The protein below binds the small molecule below.
Small molecule (SMILES): CC(=O)N[C@@H]1[C@@H](O)[C@H](O)[C@@H](CO)O[C@H]1O

Binding-site contacts:
Ligand atom N2 contacts residue LEU147 of chain 13.F at 3.6 Å.
Ligand atom N2 contacts residue THR145 of chain 13.F at 4.0 Å.
Ligand atom C2 contacts residue ASN103 of chain 13.F at 3.2 Å.
Ligand atom O5 contacts residue ASN103 of chain 13.F at 2.6 Å (h-bond).
Ligand atom O5 contacts residue THR145 of chain 13.F at 4.0 Å.
Ligand atom C3 contacts residue THR145 of chain 13.F at 4.1 Å.
Ligand atom C2 contacts residue LEU147 of chain 13.F at 4.3 Å (hydrophobic).
Ligand atom C5 contacts residue ASN103 of chain 13.F at 4.0 Å.
Ligand atom C1 contacts residue ASN103 of chain 13.F at 1.7 Å.
Ligand atom C5 contacts residue THR145 of chain 13.F at 4.0 Å.
Ligand atom C8 contacts residue VAL146 of chain 13.F at 4.5 Å (hydrophobic).
Ligand atom C7 contacts residue LEU147 of chain 13.F at 3.1 Å (hydrophobic).
Ligand atom N2 contacts residue ASN103 of chain 13.F at 3.8 Å.
Ligand atom C2 contacts residue THR145 of chain 13.F at 4.1 Å.
Ligand atom C1 contacts residue THR145 of chain 13.F at 3.4 Å.
Ligand atom C8 contacts residue LEU147 of chain 13.F at 3.4 Å (hydrophobic).
Ligand atom C3 contacts residue ASN103 of chain 13.F at 4.5 Å.
Ligand atom O7 contacts residue LEU147 of chain 13.F at 3.0 Å.

Sequence of chain 13.F:
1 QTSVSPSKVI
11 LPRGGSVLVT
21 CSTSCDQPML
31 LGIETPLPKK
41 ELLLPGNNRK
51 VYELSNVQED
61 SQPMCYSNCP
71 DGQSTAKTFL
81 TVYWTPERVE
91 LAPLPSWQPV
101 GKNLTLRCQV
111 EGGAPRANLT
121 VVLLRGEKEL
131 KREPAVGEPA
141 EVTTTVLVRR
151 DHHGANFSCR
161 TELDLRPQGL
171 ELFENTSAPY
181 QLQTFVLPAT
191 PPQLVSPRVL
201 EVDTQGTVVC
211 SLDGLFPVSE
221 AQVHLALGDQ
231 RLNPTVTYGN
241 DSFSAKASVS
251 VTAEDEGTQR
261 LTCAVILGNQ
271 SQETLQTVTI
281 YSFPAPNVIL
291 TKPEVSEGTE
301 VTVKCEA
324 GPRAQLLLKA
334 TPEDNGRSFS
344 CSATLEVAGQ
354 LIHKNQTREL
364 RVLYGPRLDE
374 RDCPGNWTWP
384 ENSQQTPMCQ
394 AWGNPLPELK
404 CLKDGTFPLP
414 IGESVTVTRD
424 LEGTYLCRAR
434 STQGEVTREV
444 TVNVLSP